The small molecule below binds the protein below.
Small molecule (SMILES): O=P(O)(O)O[C@@H]1[C@H](O)[C@H](O)[C@@H](OP(=O)(O)O)[C@H](OP(=O)(O)O)[C@H]1O

Sequence of chain 1.A:
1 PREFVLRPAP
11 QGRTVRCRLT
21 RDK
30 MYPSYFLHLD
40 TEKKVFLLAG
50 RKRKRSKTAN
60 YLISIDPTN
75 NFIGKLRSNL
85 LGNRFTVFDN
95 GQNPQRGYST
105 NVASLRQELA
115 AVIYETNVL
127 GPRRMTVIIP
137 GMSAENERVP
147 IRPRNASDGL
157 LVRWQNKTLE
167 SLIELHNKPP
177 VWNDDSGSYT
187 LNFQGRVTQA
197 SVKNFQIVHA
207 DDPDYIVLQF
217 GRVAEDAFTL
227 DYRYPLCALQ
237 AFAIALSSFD

Binding-site contacts:
Ligand atom O43 contacts residue ARG218 of chain 1.A at 3.9 Å.
Ligand atom C4 contacts residue LYS199 of chain 1.A at 4.2 Å.
Ligand atom P5 contacts residue ARG218 of chain 1.A at 3.7 Å.
Ligand atom O4 contacts residue ARG218 of chain 1.A at 4.0 Å.
Ligand atom P5 contacts residue LYS199 of chain 1.A at 3.7 Å.
Ligand atom P5 contacts residue VAL198 of chain 1.A at 4.0 Å.
Ligand atom C5 contacts residue LYS199 of chain 1.A at 4.2 Å.
Ligand atom O51 contacts residue VAL198 of chain 1.A at 4.0 Å.
Ligand atom O51 contacts residue LYS199 of chain 1.A at 3.1 Å (salt-bridge).
Ligand atom P4 contacts residue LYS199 of chain 1.A at 4.1 Å.
Ligand atom O5 contacts residue VAL198 of chain 1.A at 4.1 Å.
Ligand atom O51 contacts residue SER197 of chain 1.A at 2.5 Å (h-bond).
Ligand atom O43 contacts residue LYS199 of chain 1.A at 3.0 Å (salt-bridge).
Ligand atom P5 contacts residue SER197 of chain 1.A at 3.7 Å.
Ligand atom P4 contacts residue ARG21 of chain 1.A at 3.5 Å.
Ligand atom O5 contacts residue LYS199 of chain 1.A at 3.1 Å (salt-bridge).
Ligand atom O52 contacts residue VAL198 of chain 1.A at 2.9 Å (h-bond).
Ligand atom O4 contacts residue LYS199 of chain 1.A at 4.1 Å.
Ligand atom O41 contacts residue ARG21 of chain 1.A at 2.6 Å (salt-bridge).
Ligand atom P4 contacts residue ARG218 of chain 1.A at 3.8 Å.
Ligand atom O42 contacts residue ARG21 of chain 1.A at 4.1 Å.
Ligand atom O5 contacts residue ARG218 of chain 1.A at 4.1 Å.
Ligand atom C6 contacts residue VAL198 of chain 1.A at 4.3 Å (hydrophobic).
Ligand atom O51 contacts residue ARG218 of chain 1.A at 2.8 Å (salt-bridge).
Ligand atom O43 contacts residue ARG21 of chain 1.A at 2.9 Å (salt-bridge).
Ligand atom O41 contacts residue ARG218 of chain 1.A at 3.0 Å (salt-bridge).
Ligand atom O41 contacts residue GLU221 of chain 1.A at 3.8 Å.
Ligand atom O53 contacts residue ARG218 of chain 1.A at 3.8 Å.
Ligand atom O6 contacts residue VAL198 of chain 1.A at 3.7 Å.
Ligand atom O52 contacts residue SER197 of chain 1.A at 3.5 Å.